Binding-site contacts:
Ligand atom C4' contacts residue ARG12 of chain 2.D at 3.6 Å.
Ligand atom P contacts residue TYR111 of chain 2.D at 4.5 Å.
Ligand atom P contacts residue TRP75 of chain 1.C at 4.3 Å.
Ligand atom OP1 contacts residue TYR111 of chain 2.D at 3.6 Å (h-bond).
Ligand atom O2' contacts residue ARG12 of chain 2.D at 3.6 Å.
Ligand atom OP1 contacts residue TRP75 of chain 1.C at 3.9 Å.
Ligand atom C1' contacts residue ARG12 of chain 2.D at 3.9 Å.
Ligand atom O2' contacts residue ASP11 of chain 2.D at 3.5 Å.
Ligand atom OP1 contacts residue VAL14 of chain 2.D at 3.4 Å.
Ligand atom O2' contacts residue VAL14 of chain 2.D at 4.3 Å.
Ligand atom OP1 contacts residue SER73 of chain 1.C at 3.2 Å (h-bond).
Ligand atom C4' contacts residue TRP75 of chain 1.C at 4.5 Å (hydrophobic).
Ligand atom O5' contacts residue ARG12 of chain 2.D at 4.1 Å.
Ligand atom C5' contacts residue LYS131 of chain 1.C at 4.2 Å.
Ligand atom O3' contacts residue THR13 of chain 2.D at 4.4 Å.
Ligand atom C2 contacts residue ARG12 of chain 2.D at 4.5 Å.
Ligand atom O2 contacts residue ARG12 of chain 2.D at 3.6 Å.
Ligand atom P contacts residue SER73 of chain 1.C at 4.1 Å.
Ligand atom O3' contacts residue TRP75 of chain 1.C at 3.6 Å.
Ligand atom OP2 contacts residue SER73 of chain 1.C at 4.0 Å.
Ligand atom O4' contacts residue ARG12 of chain 2.D at 4.0 Å.
Ligand atom O5' contacts residue LYS131 of chain 1.C at 3.3 Å.
Ligand atom O2' contacts residue THR13 of chain 2.D at 3.8 Å.
Ligand atom O5' contacts residue TYR111 of chain 2.D at 4.4 Å.
Ligand atom OP1 contacts residue THR176 of chain 1.C at 3.4 Å (h-bond).
Ligand atom C5' contacts residue ARG12 of chain 2.D at 4.3 Å.
Ligand atom O2' contacts residue TYR111 of chain 2.D at 4.3 Å.

Sequence of chain 1.C:
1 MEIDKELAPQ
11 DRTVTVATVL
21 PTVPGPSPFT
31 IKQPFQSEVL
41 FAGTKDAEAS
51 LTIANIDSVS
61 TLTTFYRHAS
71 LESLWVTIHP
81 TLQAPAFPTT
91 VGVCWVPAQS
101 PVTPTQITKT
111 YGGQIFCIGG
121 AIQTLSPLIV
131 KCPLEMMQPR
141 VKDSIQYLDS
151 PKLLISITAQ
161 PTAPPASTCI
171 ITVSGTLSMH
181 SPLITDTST

The small molecule below binds the protein below.
Small molecule (SMILES): Nc1ccn([C@@H]2O[C@H](CO[P](=O)(O)O[C@H]3[C@@H](O)[C@H](n4ccc(N)nc4=O)O[C@@H]3CO[P](=O)(O)O[C@H]3[C@@H](O)[C@H](n4ccc(N)nc4=O)O[C@@H]3CO)[C@@H](O)[C@H]2O)c(=O)n1

Sequence of chain 2.D:
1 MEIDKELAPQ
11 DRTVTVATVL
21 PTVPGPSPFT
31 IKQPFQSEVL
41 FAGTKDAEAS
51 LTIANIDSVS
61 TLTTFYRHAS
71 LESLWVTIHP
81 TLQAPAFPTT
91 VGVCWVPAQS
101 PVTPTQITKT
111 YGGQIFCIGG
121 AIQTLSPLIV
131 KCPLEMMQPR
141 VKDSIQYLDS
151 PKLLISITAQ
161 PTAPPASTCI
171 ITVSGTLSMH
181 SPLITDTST